Binding-site contacts:
Ligand atom NAN contacts residue POP1 of chain 1.E at 4.1 Å.
Ligand atom CAJ contacts residue LEU178 of chain 1.A at 4.3 Å (hydrophobic).
Ligand atom CAD contacts residue ASP172 of chain 1.A at 4.0 Å.
Ligand atom CAG contacts residue PHE81 of chain 1.A at 4.2 Å (hydrophobic).
Ligand atom CAO contacts residue VAL173 of chain 1.A at 4.1 Å (hydrophobic).
Ligand atom CAD contacts residue VAL173 of chain 1.A at 3.4 Å (hydrophobic).
Ligand atom CAJ contacts residue VAL173 of chain 1.A at 3.7 Å (hydrophobic).
Ligand atom CAC contacts residue VAL173 of chain 1.A at 3.6 Å (hydrophobic).
Ligand atom CAI contacts residue ASN213 of chain 1.A at 3.9 Å.
Ligand atom CAH contacts residue ASP84 of chain 1.A at 4.3 Å.
Ligand atom CAA contacts residue TYR61 of chain 1.A at 3.9 Å (hydrophobic).
Ligand atom CAB contacts residue VAL173 of chain 1.A at 4.1 Å (hydrophobic).
Ligand atom CAH contacts residue POP1 of chain 1.E at 3.8 Å.
Ligand atom CAG contacts residue TYR61 of chain 1.A at 3.3 Å (hydrophobic).
Ligand atom CAL contacts residue VAL173 of chain 1.A at 3.9 Å (hydrophobic).
Ligand atom CAD contacts residue POP1 of chain 1.E at 3.4 Å.
Ligand atom CAH contacts residue PHE81 of chain 1.A at 3.8 Å (hydrophobic).
Ligand atom CAF contacts residue PHE147 of chain 1.A at 3.7 Å (hydrophobic).
Ligand atom CAK contacts residue TYR61 of chain 1.A at 3.1 Å (hydrophobic).
Ligand atom CAJ contacts residue TYR61 of chain 1.A at 3.5 Å (hydrophobic).
Ligand atom NAN contacts residue PHE81 of chain 1.A at 3.6 Å.
Ligand atom CAE contacts residue LEU80 of chain 1.A at 3.8 Å (hydrophobic).
Ligand atom CAI contacts residue POP1 of chain 1.E at 3.1 Å.
Ligand atom CAD contacts residue PHE147 of chain 1.A at 4.2 Å (hydrophobic).
Ligand atom CAG contacts residue ASN213 of chain 1.A at 3.5 Å.
Ligand atom CAC contacts residue LEU178 of chain 1.A at 4.2 Å (hydrophobic).
Ligand atom CAE contacts residue PHE81 of chain 1.A at 3.9 Å (hydrophobic).
Ligand atom CAA contacts residue LEU209 of chain 1.A at 3.6 Å (hydrophobic).
Ligand atom CAL contacts residue ASN213 of chain 1.A at 4.3 Å.
Ligand atom CAL contacts residue POP1 of chain 1.E at 4.4 Å.
Ligand atom CAE contacts residue ASP84 of chain 1.A at 4.3 Å.
Ligand atom CAF contacts residue LEU80 of chain 1.A at 4.0 Å (hydrophobic).
Ligand atom CAA contacts residue VAL173 of chain 1.A at 3.7 Å (hydrophobic).
Ligand atom CAB contacts residue LEU178 of chain 1.A at 3.4 Å (hydrophobic).
Ligand atom CAB contacts residue TYR61 of chain 1.A at 3.0 Å (hydrophobic).
Ligand atom CAI contacts residue PHE81 of chain 1.A at 3.6 Å (hydrophobic).
Ligand atom CAL contacts residue TYR61 of chain 1.A at 3.5 Å (hydrophobic).
Ligand atom CAK contacts residue VAL173 of chain 1.A at 3.7 Å (hydrophobic).
Ligand atom CAG contacts residue POP1 of chain 1.E at 4.1 Å.
Ligand atom CAA contacts residue ASN213 of chain 1.A at 3.6 Å.

Sequence of chain 1.A:
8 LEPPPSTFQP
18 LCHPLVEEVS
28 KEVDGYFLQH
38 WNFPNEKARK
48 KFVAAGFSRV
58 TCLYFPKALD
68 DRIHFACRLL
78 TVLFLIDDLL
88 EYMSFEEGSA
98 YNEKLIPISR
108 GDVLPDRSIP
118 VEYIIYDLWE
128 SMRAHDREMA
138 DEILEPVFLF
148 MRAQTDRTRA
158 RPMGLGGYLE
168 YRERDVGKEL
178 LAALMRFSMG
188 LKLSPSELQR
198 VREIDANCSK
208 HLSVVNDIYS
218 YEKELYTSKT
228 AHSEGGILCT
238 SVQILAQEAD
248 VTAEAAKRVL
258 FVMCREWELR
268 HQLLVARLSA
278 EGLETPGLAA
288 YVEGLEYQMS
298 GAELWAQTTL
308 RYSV

This small molecule binds to this protein.
Small molecule (SMILES): C=C(C)[C@H]1CC[NH+]2CCC[C@H](C)[C@@]2(C)C1